The small molecule below binds the protein below.
Small molecule (SMILES): O=C1C=Cc2c1cccc2[N+](=O)[O-]

Binding-site contacts:
Ligand atom C8 contacts residue SER164 of chain 2.B at 4.0 Å.
Ligand atom C2 contacts residue TYR223 of chain 2.B at 3.3 Å (hydrophobic).
Ligand atom C3 contacts residue TYR223 of chain 2.B at 3.8 Å (hydrophobic).
Ligand atom N contacts residue CYS220 of chain 2.B at 4.0 Å.
Ligand atom N contacts residue TYR216 of chain 2.B at 4.0 Å.
Ligand atom ON2 contacts residue TYR216 of chain 2.B at 3.5 Å.
Ligand atom C4 contacts residue TYR223 of chain 2.B at 3.7 Å (hydrophobic).
Ligand atom C7 contacts residue TYR223 of chain 2.B at 3.1 Å (hydrophobic).
Ligand atom C8 contacts residue TYR178 of chain 2.B at 3.8 Å (hydrophobic).
Ligand atom C9 contacts residue NDP1 of chain 2.E at 3.4 Å.
Ligand atom O1 contacts residue SER164 of chain 2.B at 2.8 Å (h-bond).
Ligand atom C2 contacts residue NDP1 of chain 2.E at 3.8 Å.
Ligand atom C7 contacts residue NDP1 of chain 2.E at 3.3 Å.
Ligand atom C8 contacts residue NDP1 of chain 2.E at 3.2 Å.
Ligand atom C2 contacts residue GLY210 of chain 2.B at 3.9 Å.
Ligand atom C9 contacts residue TYR223 of chain 2.B at 3.3 Å (hydrophobic).
Ligand atom O1 contacts residue NDP1 of chain 2.E at 3.2 Å.
Ligand atom ON2 contacts residue TYR223 of chain 2.B at 3.7 Å.
Ligand atom O1 contacts residue TYR178 of chain 2.B at 3.0 Å (h-bond).
Ligand atom C3 contacts residue GLY210 of chain 2.B at 3.6 Å.
Ligand atom C4 contacts residue MET283 of chain 2.B at 3.6 Å (hydrophobic).
Ligand atom N contacts residue TYR223 of chain 2.B at 3.5 Å.
Ligand atom ON1 contacts residue CYS220 of chain 2.B at 3.4 Å.
Ligand atom C4 contacts residue GLY210 of chain 2.B at 3.5 Å.
Ligand atom O1 contacts residue TYR223 of chain 2.B at 3.7 Å.
Ligand atom C5 contacts residue GLY210 of chain 2.B at 4.0 Å.
Ligand atom C3 contacts residue TRP243 of chain 2.B at 3.9 Å (hydrophobic).
Ligand atom C9 contacts residue MET215 of chain 2.B at 3.7 Å (hydrophobic).
Ligand atom ON2 contacts residue CYS220 of chain 2.B at 3.9 Å.
Ligand atom C1 contacts residue TYR223 of chain 2.B at 3.3 Å (hydrophobic).
Ligand atom ON1 contacts residue TYR223 of chain 2.B at 3.7 Å.
Ligand atom C5 contacts residue TYR223 of chain 2.B at 3.7 Å (hydrophobic).
Ligand atom C1 contacts residue NDP1 of chain 2.E at 3.1 Å.
Ligand atom C6 contacts residue TYR223 of chain 2.B at 3.0 Å (hydrophobic).
Ligand atom C5 contacts residue ILE165 of chain 2.B at 3.8 Å (hydrophobic).
Ligand atom C9 contacts residue TYR178 of chain 2.B at 3.8 Å (hydrophobic).
Ligand atom ON1 contacts residue TYR216 of chain 2.B at 3.6 Å.
Ligand atom C8 contacts residue TYR223 of chain 2.B at 3.1 Å (hydrophobic).
Ligand atom ON1 contacts residue TRP243 of chain 2.B at 3.9 Å.
Ligand atom C6 contacts residue NDP1 of chain 2.E at 3.7 Å.

Sequence of chain 2.B:
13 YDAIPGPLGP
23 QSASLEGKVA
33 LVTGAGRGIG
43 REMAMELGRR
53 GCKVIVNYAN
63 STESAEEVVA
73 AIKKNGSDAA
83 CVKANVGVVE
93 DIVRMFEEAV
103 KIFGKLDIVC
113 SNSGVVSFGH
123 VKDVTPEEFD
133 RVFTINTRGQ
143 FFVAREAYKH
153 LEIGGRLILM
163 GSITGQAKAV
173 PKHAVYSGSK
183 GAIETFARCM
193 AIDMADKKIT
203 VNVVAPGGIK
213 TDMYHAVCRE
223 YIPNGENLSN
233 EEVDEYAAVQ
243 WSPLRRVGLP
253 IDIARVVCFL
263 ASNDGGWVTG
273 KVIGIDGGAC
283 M